Sequence of chain 1.A:
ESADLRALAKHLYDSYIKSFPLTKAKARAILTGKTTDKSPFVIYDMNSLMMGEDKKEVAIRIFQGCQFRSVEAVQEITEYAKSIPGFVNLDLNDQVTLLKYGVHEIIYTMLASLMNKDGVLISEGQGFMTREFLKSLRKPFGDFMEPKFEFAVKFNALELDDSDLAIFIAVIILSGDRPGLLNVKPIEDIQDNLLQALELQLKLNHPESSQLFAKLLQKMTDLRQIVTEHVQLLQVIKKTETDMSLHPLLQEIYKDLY

Binding-site contacts:
Ligand atom C10 contacts residue TYR121 of chain 1.A at 3.9 Å (hydrophobic).
Ligand atom C5 contacts residue MET158 of chain 1.A at 3.9 Å (hydrophobic).
Ligand atom C12 contacts residue MET158 of chain 1.A at 3.5 Å (hydrophobic).
Ligand atom C11 contacts residue HIS243 of chain 1.A at 3.9 Å.
Ligand atom O20 contacts residue HIS117 of chain 1.A at 3.0 Å (h-bond).
Ligand atom O20 contacts residue LEU263 of chain 1.A at 3.6 Å.
Ligand atom C5 contacts residue CYS79 of chain 1.A at 3.3 Å (hydrophobic).
Ligand atom N1 contacts residue CYS79 of chain 1.A at 3.7 Å.
Ligand atom C8 contacts residue TYR121 of chain 1.A at 3.6 Å (hydrophobic).
Ligand atom C4 contacts residue CYS79 of chain 1.A at 3.5 Å (hydrophobic).
Ligand atom O26 contacts residue HIS243 of chain 1.A at 3.2 Å (h-bond).
Ligand atom C28 contacts residue CYS79 of chain 1.A at 3.6 Å (hydrophobic).
Ligand atom C6 contacts residue HIS117 of chain 1.A at 3.5 Å.
Ligand atom O13 contacts residue TYR267 of chain 1.A at 2.5 Å (h-bond).
Ligand atom C17 contacts residue ARG82 of chain 1.A at 3.3 Å.
Ligand atom C7 contacts residue TYR121 of chain 1.A at 3.9 Å (hydrophobic).
Ligand atom C17 contacts residue LEU124 of chain 1.A at 3.6 Å (hydrophobic).
Ligand atom C27 contacts residue LYS161 of chain 1.A at 3.6 Å.
Ligand atom O20 contacts residue SER83 of chain 1.A at 2.7 Å (h-bond).
Ligand atom C29 contacts residue PHE76 of chain 1.A at 3.3 Å (hydrophobic).
Ligand atom C27 contacts residue HIS243 of chain 1.A at 3.0 Å.
Ligand atom C29 contacts residue CYS79 of chain 1.A at 3.8 Å (hydrophobic).
Ligand atom S3 contacts residue CYS79 of chain 1.A at 3.3 Å (h-bond).
Ligand atom C6 contacts residue SER83 of chain 1.A at 3.6 Å.
Ligand atom O19 contacts residue LEU124 of chain 1.A at 3.2 Å.
Ligand atom O20 contacts residue TYR267 of chain 1.A at 3.7 Å.
Ligand atom C15 contacts residue MET142 of chain 1.A at 3.5 Å (hydrophobic).
Ligand atom O19 contacts residue MET158 of chain 1.A at 3.6 Å.
Ligand atom C6 contacts residue HIS243 of chain 1.A at 3.7 Å.
Ligand atom O13 contacts residue HIS117 of chain 1.A at 3.6 Å.
Ligand atom C27 contacts residue TYR121 of chain 1.A at 3.7 Å (hydrophobic).
Ligand atom C23 contacts residue MET142 of chain 1.A at 3.7 Å (hydrophobic).
Ligand atom C18 contacts residue LEU124 of chain 1.A at 3.4 Å (hydrophobic).
Ligand atom C11 contacts residue SER83 of chain 1.A at 3.9 Å.
Ligand atom C4 contacts residue ARG82 of chain 1.A at 3.5 Å.
Ligand atom C12 contacts residue LEU124 of chain 1.A at 3.9 Å (hydrophobic).
Ligand atom C2 contacts residue CYS79 of chain 1.A at 3.5 Å (hydrophobic).
Ligand atom C6 contacts residue TYR267 of chain 1.A at 3.4 Å (hydrophobic).
Ligand atom N1 contacts residue ARG82 of chain 1.A at 3.1 Å (salt-bridge).
Ligand atom O13 contacts residue HIS243 of chain 1.A at 2.8 Å (h-bond).

The small molecule below binds the protein below.
Small molecule (SMILES): CCO[C@@H](Cc1ccc(OCc2csc(-c3ccc(Cl)cc3)n2)cc1C)C(=O)O